This protein binds this small molecule.
Small molecule (SMILES): Nc1ncnc2c1ncn2[C@@H]1O[C@H](CO[P](=O)(O)O[C@@H]2[C@H](O)[C@@H](CO[P](=O)(O)O[C@@H]3[C@H](O)[C@@H](COP(=O)(O)O)O[C@H]3n3cnc4c(N)ncnc43)O[C@H]2n2cnc3c(N)ncnc32)[C@@H](O)[C@H]1O

Sequence of chain 1.A:
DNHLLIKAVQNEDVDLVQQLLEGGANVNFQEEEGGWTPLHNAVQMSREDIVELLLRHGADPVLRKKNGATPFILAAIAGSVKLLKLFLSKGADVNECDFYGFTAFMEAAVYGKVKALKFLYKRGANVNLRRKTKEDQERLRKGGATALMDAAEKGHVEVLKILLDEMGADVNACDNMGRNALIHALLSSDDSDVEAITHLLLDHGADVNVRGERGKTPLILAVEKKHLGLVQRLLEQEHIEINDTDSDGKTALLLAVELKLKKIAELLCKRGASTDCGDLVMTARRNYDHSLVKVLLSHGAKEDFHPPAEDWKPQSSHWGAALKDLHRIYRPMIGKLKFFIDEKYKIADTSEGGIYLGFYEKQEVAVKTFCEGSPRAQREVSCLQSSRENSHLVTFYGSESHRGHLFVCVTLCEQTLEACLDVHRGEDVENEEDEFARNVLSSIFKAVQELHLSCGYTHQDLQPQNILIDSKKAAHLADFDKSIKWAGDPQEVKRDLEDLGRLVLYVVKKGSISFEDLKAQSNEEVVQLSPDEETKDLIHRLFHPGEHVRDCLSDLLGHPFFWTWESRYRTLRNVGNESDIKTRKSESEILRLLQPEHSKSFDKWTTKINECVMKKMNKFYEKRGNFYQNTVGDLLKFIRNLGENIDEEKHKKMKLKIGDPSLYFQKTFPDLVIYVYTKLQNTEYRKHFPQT

Binding-site contacts:
Ligand atom N1 contacts residue GLN48 of chain 1.A at 3.1 Å (h-bond).
Ligand atom C2 contacts residue GLU111 of chain 1.A at 3.5 Å.
Ligand atom N1 contacts residue TYR115 of chain 1.A at 2.7 Å (h-bond).
Ligand atom O3' contacts residue ARG290 of chain 2.A at 3.3 Å (salt-bridge).
Ligand atom OP1 contacts residue LYS69 of chain 1.A at 2.6 Å (salt-bridge).
Ligand atom OP2 contacts residue ARG135 of chain 1.A at 2.9 Å (salt-bridge).
Ligand atom N9 contacts residue MET286 of chain 2.A at 3.5 Å.
Ligand atom OP1 contacts residue ARG407 of chain 2.A at 3.4 Å (salt-bridge).
Ligand atom C5 contacts residue MET286 of chain 2.A at 3.4 Å (hydrophobic).
Ligand atom N6 contacts residue ASN45 of chain 1.A at 3.0 Å (h-bond).
Ligand atom N3 contacts residue PHE106 of chain 1.A at 3.4 Å.
Ligand atom C4 contacts residue MET286 of chain 2.A at 3.4 Å (hydrophobic).
Ligand atom N1 contacts residue GLU111 of chain 1.A at 2.8 Å (salt-bridge).
Ligand atom OP1 contacts residue TYR292 of chain 2.A at 3.5 Å (h-bond).
Ligand atom P contacts residue ARG335 of chain 2.A at 3.2 Å.
Ligand atom OP2 contacts residue TYR292 of chain 2.A at 2.5 Å (h-bond).
Ligand atom C2 contacts residue TRP40 of chain 1.A at 3.4 Å (hydrophobic).
Ligand atom OP1 contacts residue TRP40 of chain 1.A at 2.8 Å (h-bond).
Ligand atom C6 contacts residue TYR115 of chain 1.A at 3.2 Å (hydrophobic).
Ligand atom C4 contacts residue TRP40 of chain 1.A at 3.4 Å (hydrophobic).
Ligand atom C2 contacts residue PHE106 of chain 1.A at 3.5 Å (hydrophobic).
Ligand atom C2 contacts residue TYR292 of chain 2.A at 3.4 Å (hydrophobic).
Ligand atom O4' contacts residue GLY38 of chain 1.A at 3.2 Å.
Ligand atom O4' contacts residue PHE106 of chain 1.A at 3.5 Å.
Ligand atom C5 contacts residue PHE106 of chain 1.A at 3.4 Å (hydrophobic).
Ligand atom O2' contacts residue ARG290 of chain 2.A at 3.3 Å (salt-bridge).
Ligand atom C2 contacts residue ARG289 of chain 2.A at 3.2 Å.
Ligand atom N6 contacts residue GLN48 of chain 1.A at 2.9 Å (h-bond).
Ligand atom OP3 contacts residue ARG135 of chain 1.A at 2.9 Å (salt-bridge).
Ligand atom O2' contacts residue GLU37 of chain 1.A at 3.2 Å.
Ligand atom C6 contacts residue GLU111 of chain 1.A at 3.5 Å.
Ligand atom N7 contacts residue MET286 of chain 2.A at 3.5 Å.
Ligand atom OP2 contacts residue ARG335 of chain 2.A at 2.2 Å (salt-bridge).
Ligand atom N6 contacts residue TYR115 of chain 1.A at 3.1 Å (h-bond).
Ligand atom N1 contacts residue ARG289 of chain 2.A at 3.4 Å (salt-bridge).
Ligand atom O5' contacts residue ARG335 of chain 2.A at 3.5 Å (salt-bridge).
Ligand atom N3 contacts residue TYR292 of chain 2.A at 3.4 Å.
Ligand atom N1 contacts residue TRP40 of chain 1.A at 3.3 Å.
Ligand atom N6 contacts residue GLU111 of chain 1.A at 2.9 Å (salt-bridge).
Ligand atom C4 contacts residue PHE106 of chain 1.A at 3.5 Å (hydrophobic).

Sequence of chain 2.A:
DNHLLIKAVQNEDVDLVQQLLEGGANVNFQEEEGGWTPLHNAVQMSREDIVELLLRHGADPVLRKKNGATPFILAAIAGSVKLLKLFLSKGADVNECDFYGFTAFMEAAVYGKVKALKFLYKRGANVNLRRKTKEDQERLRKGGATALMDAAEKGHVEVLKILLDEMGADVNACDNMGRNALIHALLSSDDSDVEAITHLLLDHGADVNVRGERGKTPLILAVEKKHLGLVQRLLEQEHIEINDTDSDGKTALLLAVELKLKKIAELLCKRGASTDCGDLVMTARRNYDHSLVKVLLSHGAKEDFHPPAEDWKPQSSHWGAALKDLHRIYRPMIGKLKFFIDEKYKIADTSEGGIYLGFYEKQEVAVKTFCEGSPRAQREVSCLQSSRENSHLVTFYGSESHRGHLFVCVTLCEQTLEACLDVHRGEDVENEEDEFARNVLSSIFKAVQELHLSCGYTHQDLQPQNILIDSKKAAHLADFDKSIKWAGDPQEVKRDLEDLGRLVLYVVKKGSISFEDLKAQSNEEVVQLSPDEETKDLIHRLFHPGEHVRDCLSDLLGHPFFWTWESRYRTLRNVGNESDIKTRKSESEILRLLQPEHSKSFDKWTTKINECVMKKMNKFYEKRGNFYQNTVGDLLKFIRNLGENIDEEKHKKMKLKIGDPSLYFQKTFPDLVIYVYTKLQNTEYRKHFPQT